This small molecule binds to this protein.
Small molecule (SMILES): CC(=O)N[C@H]1[C@H](O[C@H]2[C@H](O)[C@@H](NC(C)=O)CO[C@@H]2CO)O[C@H](CO)[C@@H](O[C@@H]2O[C@H](CO)[C@@H](O)[C@H](O)[C@@H]2O)[C@@H]1O

Sequence of chain 1.A:
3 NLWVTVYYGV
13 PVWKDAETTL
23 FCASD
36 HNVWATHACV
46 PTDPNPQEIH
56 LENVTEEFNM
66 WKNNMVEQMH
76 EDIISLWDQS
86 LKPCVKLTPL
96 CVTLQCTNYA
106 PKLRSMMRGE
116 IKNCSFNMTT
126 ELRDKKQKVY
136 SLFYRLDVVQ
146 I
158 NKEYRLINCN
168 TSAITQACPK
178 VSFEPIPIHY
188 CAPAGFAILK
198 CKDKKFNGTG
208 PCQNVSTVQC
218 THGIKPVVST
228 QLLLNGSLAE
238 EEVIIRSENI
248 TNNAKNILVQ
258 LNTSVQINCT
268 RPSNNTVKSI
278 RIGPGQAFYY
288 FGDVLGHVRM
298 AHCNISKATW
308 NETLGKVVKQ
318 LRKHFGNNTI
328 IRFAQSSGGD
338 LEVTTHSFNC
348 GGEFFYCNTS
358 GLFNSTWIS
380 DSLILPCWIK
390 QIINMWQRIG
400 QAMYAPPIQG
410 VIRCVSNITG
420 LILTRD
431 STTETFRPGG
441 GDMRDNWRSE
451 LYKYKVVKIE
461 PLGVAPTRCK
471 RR

Binding-site contacts:
Ligand atom C4 contacts residue VAL414 of chain 1.A at 3.9 Å (hydrophobic).
Ligand atom N2 contacts residue SER415 of chain 1.A at 3.0 Å (h-bond).
Ligand atom C1 contacts residue NAG1 of chain 1.JA at 4.1 Å.
Ligand atom C1 contacts residue SER415 of chain 1.A at 3.9 Å.
Ligand atom O4 contacts residue VAL414 of chain 1.A at 3.9 Å.
Ligand atom C6 contacts residue NAG1 of chain 1.JA at 4.0 Å.
Ligand atom C5 contacts residue VAL414 of chain 1.A at 3.5 Å (hydrophobic).
Ligand atom O5 contacts residue VAL414 of chain 1.A at 4.3 Å.
Ligand atom N2 contacts residue ASN232 of chain 1.A at 2.9 Å (h-bond).
Ligand atom C2 contacts residue ASN232 of chain 1.A at 2.4 Å.
Ligand atom C7 contacts residue ASN232 of chain 1.A at 3.7 Å.
Ligand atom C8 contacts residue LEU231 of chain 1.A at 3.7 Å (hydrophobic).
Ligand atom O3 contacts residue SER415 of chain 1.A at 4.2 Å.
Ligand atom C3 contacts residue VAL414 of chain 1.A at 3.8 Å (hydrophobic).
Ligand atom C6 contacts residue GLU181 of chain 1.A at 4.0 Å.
Ligand atom O7 contacts residue PRO182 of chain 1.A at 3.6 Å.
Ligand atom O5 contacts residue NAG1 of chain 1.JA at 3.5 Å.
Ligand atom O6 contacts residue CYS347 of chain 1.A at 4.2 Å.
Ligand atom O3 contacts residue CYS347 of chain 1.A at 4.0 Å.
Ligand atom O3 contacts residue CYS413 of chain 1.A at 4.2 Å.
Ligand atom O7 contacts residue ASN232 of chain 1.A at 4.1 Å.
Ligand atom C8 contacts residue SER415 of chain 1.A at 4.0 Å.
Ligand atom C4 contacts residue ASN232 of chain 1.A at 4.2 Å.
Ligand atom C5 contacts residue ASN232 of chain 1.A at 3.7 Å.
Ligand atom C2 contacts residue SER415 of chain 1.A at 3.6 Å.
Ligand atom C1 contacts residue ASN232 of chain 1.A at 1.4 Å.
Ligand atom C7 contacts residue ASN346 of chain 1.A at 4.0 Å.
Ligand atom O7 contacts residue ASN346 of chain 1.A at 3.8 Å.
Ligand atom O5 contacts residue GLU181 of chain 1.A at 4.2 Å.
Ligand atom C5 contacts residue NAG1 of chain 1.JA at 4.0 Å.
Ligand atom C3 contacts residue ASN232 of chain 1.A at 3.8 Å.
Ligand atom O5 contacts residue ASN232 of chain 1.A at 2.4 Å (h-bond).
Ligand atom C8 contacts residue VAL224 of chain 1.A at 4.0 Å (hydrophobic).
Ligand atom O7 contacts residue VAL414 of chain 1.A at 4.2 Å.
Ligand atom C5 contacts residue GLU181 of chain 1.A at 3.5 Å.
Ligand atom C3 contacts residue SER415 of chain 1.A at 3.6 Å.
Ligand atom O6 contacts residue GLY348 of chain 1.A at 3.1 Å (h-bond).
Ligand atom C1 contacts residue VAL414 of chain 1.A at 4.2 Å (hydrophobic).
Ligand atom C7 contacts residue SER415 of chain 1.A at 3.9 Å.
Ligand atom C8 contacts residue ASN346 of chain 1.A at 3.7 Å.